Binding-site contacts:
Ligand atom C5 contacts residue ASN89 of chain 1.K at 3.6 Å.
Ligand atom C6 contacts residue ARG223 of chain 1.K at 4.4 Å.
Ligand atom O7 contacts residue ARG223 of chain 1.K at 3.4 Å (salt-bridge).
Ligand atom N2 contacts residue ASN89 of chain 1.K at 2.7 Å (h-bond).
Ligand atom C2 contacts residue ARG223 of chain 1.K at 4.0 Å.
Ligand atom C8 contacts residue CYS92 of chain 1.K at 4.3 Å (hydrophobic).
Ligand atom O7 contacts residue ASN66 of chain 1.K at 3.5 Å (h-bond).
Ligand atom C8 contacts residue GLU68 of chain 1.K at 3.6 Å.
Ligand atom C3 contacts residue ARG223 of chain 1.K at 3.9 Å.
Ligand atom O7 contacts residue ASN89 of chain 1.K at 2.9 Å (h-bond).
Ligand atom C7 contacts residue GLU68 of chain 1.K at 3.7 Å.
Ligand atom N2 contacts residue ARG223 of chain 1.K at 3.8 Å.
Ligand atom C1 contacts residue ASN89 of chain 1.K at 1.4 Å.
Ligand atom C8 contacts residue ASN89 of chain 1.K at 4.4 Å.
Ligand atom C6 contacts residue ASP88 of chain 1.K at 3.9 Å.
Ligand atom C4 contacts residue ASN89 of chain 1.K at 4.1 Å.
Ligand atom C7 contacts residue CYS92 of chain 1.K at 4.3 Å (hydrophobic).
Ligand atom C4 contacts residue ARG223 of chain 1.K at 4.2 Å.
Ligand atom C8 contacts residue ASN66 of chain 1.K at 4.0 Å.
Ligand atom C7 contacts residue ASN89 of chain 1.K at 3.0 Å.
Ligand atom O6 contacts residue ASP88 of chain 1.K at 3.2 Å (salt-bridge).
Ligand atom C8 contacts residue CYS138 of chain 1.K at 4.4 Å (hydrophobic).
Ligand atom C2 contacts residue ASN89 of chain 1.K at 2.2 Å.
Ligand atom C8 contacts residue PRO139 of chain 1.K at 3.6 Å (hydrophobic).
Ligand atom O7 contacts residue CYS92 of chain 1.K at 3.5 Å.
Ligand atom O6 contacts residue ARG223 of chain 1.K at 4.1 Å.
Ligand atom O5 contacts residue ASP88 of chain 1.K at 4.1 Å.
Ligand atom N2 contacts residue GLU68 of chain 1.K at 3.6 Å.
Ligand atom C1 contacts residue GLU68 of chain 1.K at 4.5 Å.
Ligand atom O5 contacts residue ASN89 of chain 1.K at 2.4 Å (h-bond).
Ligand atom C7 contacts residue ASN66 of chain 1.K at 4.1 Å.
Ligand atom O7 contacts residue GLU68 of chain 1.K at 4.5 Å.
Ligand atom C8 contacts residue ARG223 of chain 1.K at 3.8 Å.
Ligand atom O5 contacts residue ARG223 of chain 1.K at 4.2 Å.
Ligand atom C7 contacts residue ARG223 of chain 1.K at 3.4 Å.
Ligand atom O3 contacts residue ARG223 of chain 1.K at 2.9 Å (salt-bridge).
Ligand atom C3 contacts residue ASN89 of chain 1.K at 3.6 Å.

Sequence of chain 1.K:
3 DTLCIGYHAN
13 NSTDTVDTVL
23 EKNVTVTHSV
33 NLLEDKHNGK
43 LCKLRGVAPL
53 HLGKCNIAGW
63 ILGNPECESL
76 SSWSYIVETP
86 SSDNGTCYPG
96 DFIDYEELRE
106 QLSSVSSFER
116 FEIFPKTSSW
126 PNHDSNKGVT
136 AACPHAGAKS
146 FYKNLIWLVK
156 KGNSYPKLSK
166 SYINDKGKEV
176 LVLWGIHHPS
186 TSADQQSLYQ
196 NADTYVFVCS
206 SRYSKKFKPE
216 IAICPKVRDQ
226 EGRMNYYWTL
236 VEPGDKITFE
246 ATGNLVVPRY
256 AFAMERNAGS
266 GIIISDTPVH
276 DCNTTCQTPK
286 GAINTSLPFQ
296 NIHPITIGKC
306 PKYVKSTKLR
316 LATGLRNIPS

This protein binds this small molecule.
Small molecule (SMILES): CC(=O)N[C@H]1[C@H](O[C@H]2[C@H](O)[C@@H](NC(C)=O)CO[C@@H]2CO)O[C@H](CO)[C@@H](O)[C@@H]1O